The protein below binds the small molecule below.
Small molecule (SMILES): CC(=O)N[C@@H]1[C@@H](O)[C@H](O)[C@@H](CO)O[C@H]1O

Binding-site contacts:
Ligand atom C1 contacts residue SER69 of chain 1.D at 3.7 Å.
Ligand atom C7 contacts residue ASN67 of chain 1.D at 3.5 Å.
Ligand atom O6 contacts residue GLU70 of chain 1.D at 4.4 Å.
Ligand atom N2 contacts residue ASN67 of chain 1.D at 2.9 Å (h-bond).
Ligand atom C6 contacts residue SER69 of chain 1.D at 3.8 Å.
Ligand atom C4 contacts residue ASN67 of chain 1.D at 4.2 Å.
Ligand atom C5 contacts residue ASN67 of chain 1.D at 3.6 Å.
Ligand atom O7 contacts residue ASN67 of chain 1.D at 4.4 Å.
Ligand atom C1 contacts residue ASN67 of chain 1.D at 1.4 Å.
Ligand atom O5 contacts residue SER69 of chain 1.D at 3.4 Å.
Ligand atom O5 contacts residue ASN67 of chain 1.D at 2.3 Å (h-bond).
Ligand atom O5 contacts residue GLU70 of chain 1.D at 3.7 Å.
Ligand atom C8 contacts residue ASN67 of chain 1.D at 3.8 Å.
Ligand atom C3 contacts residue ASN67 of chain 1.D at 3.8 Å.
Ligand atom C5 contacts residue SER69 of chain 1.D at 3.5 Å.
Ligand atom C2 contacts residue ASN67 of chain 1.D at 2.5 Å.
Ligand atom C1 contacts residue GLU70 of chain 1.D at 4.1 Å.

Sequence of chain 1.D:
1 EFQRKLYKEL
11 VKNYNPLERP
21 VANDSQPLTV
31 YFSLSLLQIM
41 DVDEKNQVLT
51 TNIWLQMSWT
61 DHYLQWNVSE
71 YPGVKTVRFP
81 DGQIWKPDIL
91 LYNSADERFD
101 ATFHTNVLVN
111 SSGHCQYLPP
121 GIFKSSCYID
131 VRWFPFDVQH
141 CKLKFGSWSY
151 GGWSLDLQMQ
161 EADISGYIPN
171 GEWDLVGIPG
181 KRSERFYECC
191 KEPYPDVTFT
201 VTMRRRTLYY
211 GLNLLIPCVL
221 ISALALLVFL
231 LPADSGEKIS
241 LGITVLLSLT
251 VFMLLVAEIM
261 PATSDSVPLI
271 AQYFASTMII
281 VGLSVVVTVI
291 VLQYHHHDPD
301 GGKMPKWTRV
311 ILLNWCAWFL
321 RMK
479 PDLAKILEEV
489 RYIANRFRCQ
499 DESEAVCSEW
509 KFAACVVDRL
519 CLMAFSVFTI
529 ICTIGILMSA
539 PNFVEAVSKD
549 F